A small-molecule ligand and the protein it binds are described below.
Small molecule (SMILES): CC(=O)N[C@@H]1[C@@H](O)[C@H](O)[C@@H](CO)O[C@H]1O

Binding-site contacts:
Ligand atom O6 contacts residue LYS352 of chain 1.B at 3.6 Å.
Ligand atom O3 contacts residue LYS352 of chain 1.B at 3.9 Å.
Ligand atom C4 contacts residue LYS352 of chain 1.B at 3.8 Å.
Ligand atom C3 contacts residue ASN297 of chain 1.B at 3.8 Å.
Ligand atom C2 contacts residue GLU295 of chain 1.B at 3.7 Å.
Ligand atom C5 contacts residue ASN297 of chain 1.B at 3.3 Å.
Ligand atom C5 contacts residue LYS352 of chain 1.B at 3.7 Å.
Ligand atom C4 contacts residue ASN297 of chain 1.B at 3.9 Å.
Ligand atom O5 contacts residue GLU295 of chain 1.B at 3.3 Å (salt-bridge).
Ligand atom C1 contacts residue GLU295 of chain 1.B at 4.1 Å.
Ligand atom O3 contacts residue GLU295 of chain 1.B at 3.9 Å.
Ligand atom C5 contacts residue GLU295 of chain 1.B at 3.5 Å.
Ligand atom O6 contacts residue THR350 of chain 1.B at 3.1 Å (h-bond).
Ligand atom C1 contacts residue ASN297 of chain 1.B at 1.5 Å.
Ligand atom C4 contacts residue GLU295 of chain 1.B at 4.0 Å.
Ligand atom C6 contacts residue THR350 of chain 1.B at 4.0 Å.
Ligand atom O6 contacts residue GLU295 of chain 1.B at 3.4 Å (salt-bridge).
Ligand atom C6 contacts residue LYS352 of chain 1.B at 4.5 Å.
Ligand atom O4 contacts residue ASN297 of chain 1.B at 4.3 Å.
Ligand atom O5 contacts residue ASN297 of chain 1.B at 2.3 Å (h-bond).
Ligand atom C6 contacts residue ASN297 of chain 1.B at 3.5 Å.
Ligand atom O6 contacts residue CYS351 of chain 1.B at 4.1 Å.
Ligand atom C3 contacts residue GLU295 of chain 1.B at 4.1 Å.
Ligand atom O6 contacts residue ASN297 of chain 1.B at 4.2 Å.
Ligand atom N2 contacts residue ASN297 of chain 1.B at 3.5 Å (h-bond).
Ligand atom O6 contacts residue CYS296 of chain 1.B at 4.4 Å.
Ligand atom C2 contacts residue ASN297 of chain 1.B at 2.9 Å.

Sequence of chain 1.B:
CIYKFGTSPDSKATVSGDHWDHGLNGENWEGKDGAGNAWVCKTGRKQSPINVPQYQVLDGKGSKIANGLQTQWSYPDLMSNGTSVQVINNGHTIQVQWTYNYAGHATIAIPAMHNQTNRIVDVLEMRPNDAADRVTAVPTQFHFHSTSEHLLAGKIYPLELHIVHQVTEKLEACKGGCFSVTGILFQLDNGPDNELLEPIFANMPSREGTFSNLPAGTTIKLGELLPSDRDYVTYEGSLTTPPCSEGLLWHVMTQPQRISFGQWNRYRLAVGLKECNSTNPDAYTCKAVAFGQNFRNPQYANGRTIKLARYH